Binding-site contacts:
Ligand atom CA contacts residue GLU243 of chain 1.A at 3.1 Å.
Ligand atom O contacts residue TYR239 of chain 1.A at 3.2 Å.
Ligand atom OXT contacts residue GLN129 of chain 1.A at 2.9 Å (h-bond).
Ligand atom O contacts residue ASN248 of chain 1.A at 2.7 Å (h-bond).
Ligand atom N1 contacts residue HEM1 of chain 1.B at 3.8 Å.
Ligand atom O2 contacts residue GLY237 of chain 1.A at 2.9 Å (h-bond).
Ligand atom OXT contacts residue ARG132 of chain 1.A at 3.0 Å (salt-bridge).
Ligand atom O2 contacts residue TRP238 of chain 1.A at 3.3 Å (h-bond).
Ligand atom C contacts residue ARG132 of chain 1.A at 3.8 Å.
Ligand atom CB contacts residue GLU243 of chain 1.A at 3.7 Å.
Ligand atom OXT contacts residue TYR239 of chain 1.A at 2.7 Å (h-bond).
Ligand atom OXT contacts residue TYR213 of chain 1.A at 3.5 Å (h-bond).
Ligand atom O3 contacts residue PHE235 of chain 1.A at 3.6 Å.
Ligand atom NH2 contacts residue GLU243 of chain 1.A at 3.0 Å (salt-bridge).
Ligand atom NE contacts residue GLU243 of chain 1.A at 2.8 Å (salt-bridge).
Ligand atom O2 contacts residue PRO216 of chain 1.A at 3.8 Å.
Ligand atom O3 contacts residue GLY237 of chain 1.A at 2.8 Å (h-bond).
Ligand atom C contacts residue ASN248 of chain 1.A at 3.6 Å.
Ligand atom CA contacts residue HEM1 of chain 1.B at 3.9 Å.
Ligand atom CD contacts residue HEM1 of chain 1.B at 4.0 Å.
Ligand atom O3 contacts residue HEM1 of chain 1.B at 3.4 Å.
Ligand atom NH2 contacts residue HEM1 of chain 1.B at 3.5 Å.
Ligand atom O contacts residue GLU243 of chain 1.A at 3.6 Å.
Ligand atom CB contacts residue HEM1 of chain 1.B at 3.7 Å.
Ligand atom CZ contacts residue GLU243 of chain 1.A at 3.7 Å.
Ligand atom O2 contacts residue HEM1 of chain 1.B at 3.4 Å.
Ligand atom N1 contacts residue GLY237 of chain 1.A at 3.2 Å (h-bond).
Ligand atom O3 contacts residue ASN236 of chain 1.A at 3.4 Å.
Ligand atom CZ contacts residue HEM1 of chain 1.B at 4.0 Å.
Ligand atom N contacts residue HEM1 of chain 1.B at 2.8 Å (h-bond).
Ligand atom NH2 contacts residue TRP238 of chain 1.A at 3.2 Å (h-bond).
Ligand atom CD contacts residue ILE218 of chain 1.A at 3.5 Å (hydrophobic).
Ligand atom CB contacts residue GLN129 of chain 1.A at 3.4 Å.
Ligand atom C contacts residue GLN129 of chain 1.A at 3.8 Å.
Ligand atom CG contacts residue GLU243 of chain 1.A at 3.1 Å.
Ligand atom N contacts residue GLU243 of chain 1.A at 2.7 Å (salt-bridge).
Ligand atom OXT contacts residue ASN248 of chain 1.A at 3.9 Å.
Ligand atom CD contacts residue GLU243 of chain 1.A at 3.5 Å.
Ligand atom C contacts residue TYR239 of chain 1.A at 3.4 Å (hydrophobic).
Ligand atom NH1 contacts residue HEM1 of chain 1.B at 3.9 Å.

Sequence of chain 1.A:
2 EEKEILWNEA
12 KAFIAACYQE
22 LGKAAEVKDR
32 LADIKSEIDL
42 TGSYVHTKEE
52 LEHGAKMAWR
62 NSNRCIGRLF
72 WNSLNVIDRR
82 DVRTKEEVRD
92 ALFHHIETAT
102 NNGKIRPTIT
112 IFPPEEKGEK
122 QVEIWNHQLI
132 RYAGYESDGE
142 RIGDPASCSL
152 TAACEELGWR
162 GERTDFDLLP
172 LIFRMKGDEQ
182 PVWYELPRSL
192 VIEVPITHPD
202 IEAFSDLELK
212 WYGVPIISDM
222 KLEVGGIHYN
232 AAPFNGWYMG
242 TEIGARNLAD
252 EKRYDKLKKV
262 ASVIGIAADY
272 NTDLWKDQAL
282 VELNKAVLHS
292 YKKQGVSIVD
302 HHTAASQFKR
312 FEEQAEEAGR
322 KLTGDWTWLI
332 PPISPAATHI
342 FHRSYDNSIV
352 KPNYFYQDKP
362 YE

A protein and the small-molecule ligand that binds it are described below.
Small molecule (SMILES): [H]/N=C(\NCCC[C@H](N)C(=O)O)N[N+](=O)[O-]